A small-molecule ligand and the protein it binds are described below.
Small molecule (SMILES): CC(=O)N[C@@H]1[C@@H](O)[C@H](O)[C@@H](CO)O[C@H]1O

Binding-site contacts:
Ligand atom O5 contacts residue ASN603 of chain 1.A at 2.4 Å (h-bond).
Ligand atom C6 contacts residue ASN603 of chain 1.A at 4.3 Å.
Ligand atom C3 contacts residue ASN603 of chain 1.A at 3.8 Å.
Ligand atom C5 contacts residue ASN603 of chain 1.A at 3.7 Å.
Ligand atom O7 contacts residue THR604 of chain 1.A at 3.6 Å.
Ligand atom N2 contacts residue ASN603 of chain 1.A at 2.8 Å (h-bond).
Ligand atom C4 contacts residue ASN603 of chain 1.A at 4.3 Å.
Ligand atom O7 contacts residue ASN603 of chain 1.A at 4.0 Å.
Ligand atom C1 contacts residue ASN603 of chain 1.A at 1.4 Å.
Ligand atom O6 contacts residue ASN603 of chain 1.A at 3.8 Å.
Ligand atom C7 contacts residue THR604 of chain 1.A at 4.2 Å.
Ligand atom C2 contacts residue ASN603 of chain 1.A at 2.5 Å.
Ligand atom C7 contacts residue ASN603 of chain 1.A at 3.6 Å.

Sequence of chain 1.A:
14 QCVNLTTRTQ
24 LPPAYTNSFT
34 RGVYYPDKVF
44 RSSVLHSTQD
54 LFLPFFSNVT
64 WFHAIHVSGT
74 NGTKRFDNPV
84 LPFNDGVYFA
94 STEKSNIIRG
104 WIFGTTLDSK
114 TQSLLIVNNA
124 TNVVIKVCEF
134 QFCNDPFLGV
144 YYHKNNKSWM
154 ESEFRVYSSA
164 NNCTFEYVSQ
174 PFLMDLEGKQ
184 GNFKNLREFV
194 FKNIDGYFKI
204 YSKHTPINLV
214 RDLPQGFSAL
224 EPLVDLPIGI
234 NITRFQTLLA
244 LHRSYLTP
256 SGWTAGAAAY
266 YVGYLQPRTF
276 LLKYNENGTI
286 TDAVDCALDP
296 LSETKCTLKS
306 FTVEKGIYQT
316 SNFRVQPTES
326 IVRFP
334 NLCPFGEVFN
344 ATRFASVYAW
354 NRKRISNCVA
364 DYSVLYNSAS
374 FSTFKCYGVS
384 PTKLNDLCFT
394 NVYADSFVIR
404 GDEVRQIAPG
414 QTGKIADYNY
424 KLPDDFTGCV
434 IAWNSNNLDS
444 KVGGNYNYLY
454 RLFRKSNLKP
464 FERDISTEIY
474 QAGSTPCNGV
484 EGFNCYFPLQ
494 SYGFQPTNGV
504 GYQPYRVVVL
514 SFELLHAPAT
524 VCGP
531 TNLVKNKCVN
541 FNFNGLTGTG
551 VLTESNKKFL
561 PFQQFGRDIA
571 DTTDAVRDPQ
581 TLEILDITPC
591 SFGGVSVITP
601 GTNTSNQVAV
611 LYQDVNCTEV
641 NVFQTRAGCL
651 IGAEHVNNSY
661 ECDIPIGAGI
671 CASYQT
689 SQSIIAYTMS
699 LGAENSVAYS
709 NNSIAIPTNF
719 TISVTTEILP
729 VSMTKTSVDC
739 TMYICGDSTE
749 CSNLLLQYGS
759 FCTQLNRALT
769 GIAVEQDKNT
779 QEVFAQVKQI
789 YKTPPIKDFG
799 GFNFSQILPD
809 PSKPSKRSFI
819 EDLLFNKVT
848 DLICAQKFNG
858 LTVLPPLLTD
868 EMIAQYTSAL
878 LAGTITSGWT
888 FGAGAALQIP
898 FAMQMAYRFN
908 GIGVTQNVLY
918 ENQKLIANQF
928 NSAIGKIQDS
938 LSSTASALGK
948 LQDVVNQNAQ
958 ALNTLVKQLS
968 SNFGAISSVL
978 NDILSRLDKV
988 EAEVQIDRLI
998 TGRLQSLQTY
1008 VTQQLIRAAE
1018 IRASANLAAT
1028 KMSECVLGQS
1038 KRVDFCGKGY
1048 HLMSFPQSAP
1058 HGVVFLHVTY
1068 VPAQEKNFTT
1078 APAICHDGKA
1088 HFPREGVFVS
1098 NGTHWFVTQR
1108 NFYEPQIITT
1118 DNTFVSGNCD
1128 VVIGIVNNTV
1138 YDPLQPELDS